Binding-site contacts:
Ligand atom NAB contacts residue SER115 of chain 1.C at 2.7 Å (h-bond).
Ligand atom CAD contacts residue LEU228 of chain 1.C at 3.1 Å (hydrophobic).
Ligand atom CAK contacts residue PHE117 of chain 1.C at 3.7 Å (hydrophobic).
Ligand atom NAE contacts residue NAP1 of chain 1.M at 2.5 Å (h-bond).
Ligand atom CAI contacts residue PHE117 of chain 1.C at 3.5 Å (hydrophobic).
Ligand atom NAF contacts residue PHE117 of chain 1.C at 3.7 Å.
Ligand atom NAF contacts residue GOL1 of chain 1.P at 4.0 Å.
Ligand atom CAC contacts residue PRO230 of chain 1.C at 3.8 Å (hydrophobic).
Ligand atom CAL contacts residue NAP1 of chain 1.M at 4.0 Å.
Ligand atom CAJ contacts residue NAP1 of chain 1.M at 3.2 Å.
Ligand atom NAA contacts residue PHE117 of chain 1.C at 3.7 Å.
Ligand atom CAL contacts residue PHE117 of chain 1.C at 4.0 Å (hydrophobic).
Ligand atom CAD contacts residue PRO230 of chain 1.C at 3.7 Å (hydrophobic).
Ligand atom NAA contacts residue GOL1 of chain 1.P at 3.2 Å (h-bond).
Ligand atom NAG contacts residue PHE117 of chain 1.C at 3.7 Å.
Ligand atom CAD contacts residue ARG34 of chain 1.C at 3.5 Å.
Ligand atom CAD contacts residue NAP1 of chain 1.M at 3.8 Å.
Ligand atom CAI contacts residue TYR194 of chain 1.C at 3.4 Å (hydrophobic).
Ligand atom NAA contacts residue TYR194 of chain 1.C at 2.5 Å (h-bond).
Ligand atom NAF contacts residue NAP1 of chain 1.M at 3.7 Å.
Ligand atom NAA contacts residue NAP1 of chain 1.M at 3.4 Å.
Ligand atom NAH contacts residue NAP1 of chain 1.M at 3.6 Å (h-bond).
Ligand atom CAJ contacts residue SER115 of chain 1.C at 3.6 Å.
Ligand atom CAC contacts residue GOL1 of chain 1.P at 3.8 Å.
Ligand atom NAE contacts residue PHE117 of chain 1.C at 3.7 Å.
Ligand atom CAL contacts residue GOL1 of chain 1.P at 3.5 Å.
Ligand atom CAI contacts residue NAP1 of chain 1.M at 3.4 Å.
Ligand atom NAH contacts residue PHE117 of chain 1.C at 3.9 Å.
Ligand atom CAJ contacts residue PHE117 of chain 1.C at 3.4 Å (hydrophobic).
Ligand atom NAB contacts residue PHE117 of chain 1.C at 3.6 Å.
Ligand atom CAD contacts residue LEU229 of chain 1.C at 4.1 Å (hydrophobic).
Ligand atom NAE contacts residue TYR194 of chain 1.C at 3.5 Å (h-bond).
Ligand atom NAA contacts residue ASP181 of chain 1.C at 3.5 Å (salt-bridge).
Ligand atom CAI contacts residue GOL1 of chain 1.P at 4.1 Å.
Ligand atom CAD contacts residue GOL1 of chain 1.P at 4.1 Å.
Ligand atom NAG contacts residue NAP1 of chain 1.M at 2.8 Å (h-bond).
Ligand atom NAH contacts residue ARG34 of chain 1.C at 4.0 Å.
Ligand atom NAE contacts residue SER115 of chain 1.C at 3.7 Å.
Ligand atom NAB contacts residue NAP1 of chain 1.M at 3.0 Å (h-bond).
Ligand atom CAK contacts residue NAP1 of chain 1.M at 3.6 Å.

Sequence of chain 1.C:
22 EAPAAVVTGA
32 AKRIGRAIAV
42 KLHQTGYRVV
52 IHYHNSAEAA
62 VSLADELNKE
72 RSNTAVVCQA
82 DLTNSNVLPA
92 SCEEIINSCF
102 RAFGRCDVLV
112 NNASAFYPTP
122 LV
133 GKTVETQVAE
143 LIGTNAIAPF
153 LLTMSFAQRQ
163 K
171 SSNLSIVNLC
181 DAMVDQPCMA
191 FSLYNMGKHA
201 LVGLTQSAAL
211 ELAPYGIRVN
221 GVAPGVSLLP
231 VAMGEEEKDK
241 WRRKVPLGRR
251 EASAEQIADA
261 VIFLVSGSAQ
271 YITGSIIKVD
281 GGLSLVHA

A protein and the small-molecule ligand that binds it are described below.
Small molecule (SMILES): Nc1nc(N)nc(NC2CC2)n1